The protein below binds the small molecule below.
Small molecule (SMILES): CC[C@H](C)[C@H](NC(=O)[C@H](Cc1ccccc1)NC(=O)[C@H](Cc1ccccc1)NC(=O)[C@H](CCSC)NC=O)C(=O)N[C@@H](CC(N)=O)C(=O)N[C@H](C(=O)N[C@@H](CC(C)C)C(=O)O)C(C)C

Binding-site contacts:
Ligand atom O contacts residue TRP97 of chain 1.D at 3.1 Å (h-bond).
Ligand atom CG contacts residue TYR7 of chain 1.D at 3.7 Å (hydrophobic).
Ligand atom C contacts residue TYR114 of chain 1.D at 3.6 Å (hydrophobic).
Ligand atom CG2 contacts residue ASN77 of chain 1.D at 3.4 Å.
Ligand atom CA contacts residue TYR114 of chain 1.D at 3.6 Å (hydrophobic).
Ligand atom N contacts residue TYR159 of chain 1.D at 3.5 Å (h-bond).
Ligand atom CG2 contacts residue LEU147 of chain 1.D at 3.7 Å (hydrophobic).
Ligand atom O1 contacts residue HIS9 of chain 1.D at 2.8 Å (h-bond).
Ligand atom CD1 contacts residue TRP133 of chain 1.D at 3.5 Å (hydrophobic).
Ligand atom CD1 contacts residue TYR123 of chain 1.D at 3.7 Å (hydrophobic).
Ligand atom CB contacts residue THR80 of chain 1.D at 3.6 Å.
Ligand atom CZ contacts residue PHE156 of chain 1.D at 3.7 Å (hydrophobic).
Ligand atom CD1 contacts residue TRP97 of chain 1.D at 3.3 Å (hydrophobic).
Ligand atom CA contacts residue TYR114 of chain 1.D at 3.6 Å (hydrophobic).
Ligand atom O contacts residue VAL99 of chain 1.D at 3.7 Å.
Ligand atom C contacts residue ASN77 of chain 1.D at 3.6 Å.
Ligand atom CD1 contacts residue TYR114 of chain 1.D at 3.6 Å (hydrophobic).
Ligand atom O contacts residue ARG146 of chain 1.D at 3.4 Å (salt-bridge).
Ligand atom CB contacts residue TYR114 of chain 1.D at 3.6 Å (hydrophobic).
Ligand atom CE2 contacts residue PHE156 of chain 1.D at 3.7 Å (hydrophobic).
Ligand atom CE2 contacts residue ASN77 of chain 1.D at 3.7 Å.
Ligand atom O1 contacts residue TYR7 of chain 1.D at 3.7 Å.
Ligand atom CN contacts residue TYR159 of chain 1.D at 3.3 Å (hydrophobic).
Ligand atom CE contacts residue TYR22 of chain 1.D at 3.7 Å (hydrophobic).
Ligand atom O1 contacts residue VAL99 of chain 1.D at 3.5 Å.
Ligand atom N contacts residue ASN77 of chain 1.D at 2.9 Å (h-bond).
Ligand atom CB contacts residue THR143 of chain 1.D at 3.7 Å.
Ligand atom CG contacts residue LEU63 of chain 1.D at 3.7 Å (hydrophobic).
Ligand atom CA contacts residue ASN77 of chain 1.D at 3.4 Å.
Ligand atom N contacts residue TYR114 of chain 1.D at 2.8 Å (h-bond).
Ligand atom O contacts residue ARG146 of chain 1.D at 3.3 Å (salt-bridge).
Ligand atom OD1 contacts residue ASN77 of chain 1.D at 2.7 Å (h-bond).
Ligand atom CG contacts residue ASN77 of chain 1.D at 3.7 Å.
Ligand atom C contacts residue ARG146 of chain 1.D at 3.6 Å.
Ligand atom CD2 contacts residue THR143 of chain 1.D at 3.3 Å.
Ligand atom CD1 contacts residue TYR159 of chain 1.D at 3.7 Å (hydrophobic).
Ligand atom CN contacts residue TYR7 of chain 1.D at 3.3 Å (hydrophobic).
Ligand atom O contacts residue THR143 of chain 1.D at 2.9 Å (h-bond).
Ligand atom CG contacts residue THR143 of chain 1.D at 3.7 Å.
Ligand atom C contacts residue THR143 of chain 1.D at 3.6 Å.

Sequence of chain 1.D:
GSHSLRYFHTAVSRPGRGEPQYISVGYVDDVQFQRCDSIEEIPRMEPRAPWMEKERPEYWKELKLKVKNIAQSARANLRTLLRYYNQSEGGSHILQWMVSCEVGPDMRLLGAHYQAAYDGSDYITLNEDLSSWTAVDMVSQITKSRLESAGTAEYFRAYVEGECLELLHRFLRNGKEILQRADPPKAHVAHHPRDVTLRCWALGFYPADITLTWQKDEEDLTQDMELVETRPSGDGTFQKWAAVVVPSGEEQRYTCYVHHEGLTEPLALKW